Sequence of chain 1.A:
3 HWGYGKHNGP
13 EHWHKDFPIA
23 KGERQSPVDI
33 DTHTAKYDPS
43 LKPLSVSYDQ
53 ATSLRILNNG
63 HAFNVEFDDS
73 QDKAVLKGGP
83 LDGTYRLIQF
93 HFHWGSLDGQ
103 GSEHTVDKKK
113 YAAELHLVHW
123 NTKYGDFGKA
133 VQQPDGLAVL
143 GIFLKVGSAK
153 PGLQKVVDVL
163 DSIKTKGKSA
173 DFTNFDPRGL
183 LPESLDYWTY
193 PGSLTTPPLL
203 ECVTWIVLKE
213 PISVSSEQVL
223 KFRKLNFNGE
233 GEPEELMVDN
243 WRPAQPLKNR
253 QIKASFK

The small molecule below binds the protein below.
Small molecule (SMILES): COc1cc2c(cc1OS(N)(=O)=O)CC[C@@H]1[C@@H]2CC[C@]2(C)[C@@H](OS(N)(=O)=O)CC[C@@H]12

Binding-site contacts:
Ligand atom C4 contacts residue PRO200 of chain 1.A at 4.0 Å (hydrophobic).
Ligand atom N2 contacts residue HIS93 of chain 1.A at 3.2 Å (h-bond).
Ligand atom C13 contacts residue LEU196 of chain 1.A at 3.6 Å (hydrophobic).
Ligand atom C9 contacts residue THR198 of chain 1.A at 3.9 Å.
Ligand atom O6 contacts residue HIS93 of chain 1.A at 3.5 Å.
Ligand atom N2 contacts residue ZN1 of chain 1.B at 1.9 Å.
Ligand atom S2 contacts residue THR197 of chain 1.A at 3.9 Å.
Ligand atom O7 contacts residue THR197 of chain 1.A at 3.0 Å (h-bond).
Ligand atom O6 contacts residue VAL141 of chain 1.A at 3.8 Å.
Ligand atom C18 contacts residue HIS93 of chain 1.A at 3.5 Å.
Ligand atom N1 contacts residue PO11 of chain 1.E at 3.8 Å.
Ligand atom S2 contacts residue ZN1 of chain 1.B at 3.0 Å.
Ligand atom C10 contacts residue PO11 of chain 1.E at 3.5 Å.
Ligand atom C19 contacts residue PO11 of chain 1.E at 3.9 Å.
Ligand atom O4 contacts residue PO11 of chain 1.E at 3.5 Å.
Ligand atom O3 contacts residue PO11 of chain 1.E at 3.6 Å.
Ligand atom C16 contacts residue GLN91 of chain 1.A at 3.6 Å.
Ligand atom C17 contacts residue HIS93 of chain 1.A at 3.9 Å.
Ligand atom O5 contacts residue ZN1 of chain 1.B at 3.6 Å.
Ligand atom C18 contacts residue THR198 of chain 1.A at 3.8 Å.
Ligand atom C9 contacts residue PO11 of chain 1.E at 3.5 Å.
Ligand atom C11 contacts residue PO11 of chain 1.E at 3.3 Å.
Ligand atom O5 contacts residue HIS93 of chain 1.A at 3.1 Å.
Ligand atom S2 contacts residue HIS93 of chain 1.A at 3.7 Å.
Ligand atom C12 contacts residue LEU196 of chain 1.A at 3.8 Å (hydrophobic).
Ligand atom C3 contacts residue PRO200 of chain 1.A at 4.0 Å (hydrophobic).
Ligand atom C15 contacts residue THR198 of chain 1.A at 3.1 Å.
Ligand atom O6 contacts residue TRP207 of chain 1.A at 3.8 Å.
Ligand atom C10 contacts residue THR198 of chain 1.A at 4.0 Å.
Ligand atom C17 contacts residue THR198 of chain 1.A at 3.7 Å.
Ligand atom O7 contacts residue LEU196 of chain 1.A at 3.2 Å.
Ligand atom C10 contacts residue PRO199 of chain 1.A at 4.0 Å (hydrophobic).
Ligand atom N2 contacts residue HIS118 of chain 1.A at 3.4 Å (h-bond).
Ligand atom C19 contacts residue THR198 of chain 1.A at 3.5 Å.
Ligand atom O6 contacts residue HIS118 of chain 1.A at 3.5 Å (h-bond).
Ligand atom C5 contacts residue PO11 of chain 1.E at 4.0 Å.
Ligand atom O6 contacts residue VAL120 of chain 1.A at 4.0 Å.
Ligand atom O6 contacts residue ZN1 of chain 1.B at 3.1 Å.
Ligand atom N2 contacts residue THR197 of chain 1.A at 2.8 Å (h-bond).
Ligand atom N2 contacts residue HIS95 of chain 1.A at 3.3 Å (h-bond).